Sequence of chain 1.B:
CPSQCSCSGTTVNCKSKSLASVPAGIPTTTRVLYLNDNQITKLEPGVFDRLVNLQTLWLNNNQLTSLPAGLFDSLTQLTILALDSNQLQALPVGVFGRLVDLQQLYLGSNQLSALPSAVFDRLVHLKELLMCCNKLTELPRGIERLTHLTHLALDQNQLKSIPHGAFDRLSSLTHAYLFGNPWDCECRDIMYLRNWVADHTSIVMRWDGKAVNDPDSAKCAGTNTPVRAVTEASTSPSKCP

A protein and the small-molecule ligand that binds it are described below.
Small molecule (SMILES): CC(=O)N[C@H]1[C@H](O[C@H]2[C@@H](O)[C@@H](CO)O[C@@H](O[C@H]3[C@H](O)[C@@H](O)[C@@H](O)O[C@@H]3CO)[C@@H]2O)O[C@H](CO)[C@@H](O[C@@H]2O[C@H](CO)[C@H](O)[C@H](O)[C@H]2O)[C@@H]1O

Binding-site contacts:
Ligand atom C8 contacts residue ASN68 of chain 1.B at 3.9 Å.
Ligand atom C7 contacts residue ASP92 of chain 1.B at 3.9 Å.
Ligand atom O2 contacts residue LYS23 of chain 1.B at 3.0 Å (salt-bridge).
Ligand atom O7 contacts residue TYR114 of chain 1.B at 3.4 Å.
Ligand atom O1 contacts residue SER24 of chain 1.B at 3.2 Å (h-bond).
Ligand atom C2 contacts residue ASP92 of chain 1.B at 3.9 Å.
Ligand atom O4 contacts residue CYS140 of chain 1.B at 3.7 Å.
Ligand atom O4 contacts residue ASP163 of chain 1.B at 2.8 Å (salt-bridge).
Ligand atom C7 contacts residue TYR114 of chain 1.B at 3.4 Å (hydrophobic).
Ligand atom N2 contacts residue ASP92 of chain 1.B at 3.0 Å (salt-bridge).
Ligand atom C2 contacts residue LYS23 of chain 1.B at 3.8 Å.
Ligand atom C6 contacts residue TRP215 of chain 1.B at 4.0 Å (hydrophobic).
Ligand atom O3 contacts residue ASP163 of chain 1.B at 2.7 Å (salt-bridge).
Ligand atom O6 contacts residue LEU138 of chain 1.B at 3.7 Å.
Ligand atom C1 contacts residue ASP45 of chain 1.B at 3.6 Å.
Ligand atom C8 contacts residue ASP92 of chain 1.B at 3.4 Å.
Ligand atom C6 contacts residue LEU138 of chain 1.B at 3.8 Å (hydrophobic).
Ligand atom C6 contacts residue ASN69 of chain 1.B at 3.8 Å.
Ligand atom C3 contacts residue ASP163 of chain 1.B at 3.9 Å.
Ligand atom N2 contacts residue TYR114 of chain 1.B at 3.7 Å.
Ligand atom C8 contacts residue TYR114 of chain 1.B at 3.4 Å (hydrophobic).
Ligand atom C5 contacts residue TRP215 of chain 1.B at 3.8 Å (hydrophobic).
Ligand atom C3 contacts residue ASP92 of chain 1.B at 3.9 Å.
Ligand atom C8 contacts residue ALA90 of chain 1.B at 3.9 Å (hydrophobic).
Ligand atom O2 contacts residue ASN69 of chain 1.B at 3.7 Å.
Ligand atom C6 contacts residue ALA161 of chain 1.B at 4.0 Å (hydrophobic).
Ligand atom O3 contacts residue PHE187 of chain 1.B at 3.6 Å.
Ligand atom O3 contacts residue TRP215 of chain 1.B at 3.9 Å.
Ligand atom O1 contacts residue ASP45 of chain 1.B at 2.8 Å (salt-bridge).
Ligand atom C4 contacts residue ASP163 of chain 1.B at 3.7 Å.
Ligand atom C3 contacts residue LYS23 of chain 1.B at 3.9 Å.
Ligand atom O1 contacts residue LYS23 of chain 1.B at 2.9 Å (salt-bridge).
Ligand atom C1 contacts residue LYS23 of chain 1.B at 3.9 Å.
Ligand atom C6 contacts residue TYR185 of chain 1.B at 3.7 Å (hydrophobic).
Ligand atom O3 contacts residue GLN164 of chain 1.B at 3.7 Å.
Ligand atom C3 contacts residue TRP215 of chain 1.B at 3.6 Å (hydrophobic).
Ligand atom O5 contacts residue ASP45 of chain 1.B at 4.0 Å.
Ligand atom C8 contacts residue TRP66 of chain 1.B at 3.8 Å (hydrophobic).
Ligand atom O4 contacts residue ALA161 of chain 1.B at 3.5 Å.
Ligand atom O3 contacts residue TYR114 of chain 1.B at 3.6 Å.